Binding-site contacts:
Ligand atom C4 contacts residue VAL15 of chain 1.C at 3.8 Å (hydrophobic).
Ligand atom O1 contacts residue ARG100 of chain 1.C at 3.9 Å.
Ligand atom O4 contacts residue VAL15 of chain 1.C at 3.2 Å.
Ligand atom C1 contacts residue HTI131 of chain 1.C at 3.6 Å.
Ligand atom O2 contacts residue VAL15 of chain 1.C at 3.8 Å.
Ligand atom C1 contacts residue ARG100 of chain 1.C at 4.0 Å.
Ligand atom O1 contacts residue ASN95 of chain 1.C at 3.8 Å.
Ligand atom O1 contacts residue THR96 of chain 1.C at 4.3 Å.
Ligand atom O2 contacts residue ASN95 of chain 1.C at 3.4 Å (h-bond).
Ligand atom O2 contacts residue HTI131 of chain 1.C at 3.6 Å.
Ligand atom C3 contacts residue HTI131 of chain 1.C at 3.8 Å.
Ligand atom O2 contacts residue ALA320 of chain 1.C at 3.7 Å.
Ligand atom C3 contacts residue VAL15 of chain 1.C at 3.7 Å (hydrophobic).
Ligand atom O3 contacts residue ASN315 of chain 1.C at 3.0 Å (h-bond).
Ligand atom O4 contacts residue VAL316 of chain 1.C at 3.7 Å.
Ligand atom C4 contacts residue ALA320 of chain 1.C at 4.4 Å (hydrophobic).
Ligand atom C2 contacts residue VAL15 of chain 1.C at 4.2 Å (hydrophobic).
Ligand atom O5 contacts residue PRO129 of chain 1.C at 4.5 Å.
Ligand atom O5 contacts residue ASN95 of chain 1.C at 4.2 Å.
Ligand atom O4 contacts residue SER161 of chain 1.C at 3.5 Å (h-bond).
Ligand atom C3 contacts residue GLY162 of chain 1.C at 4.1 Å.
Ligand atom C2 contacts residue ASN95 of chain 1.C at 2.8 Å.
Ligand atom O3 contacts residue SER161 of chain 1.C at 4.2 Å.
Ligand atom C4 contacts residue GLY162 of chain 1.C at 4.2 Å.
Ligand atom O1 contacts residue HTI131 of chain 1.C at 4.4 Å.
Ligand atom C4 contacts residue SER161 of chain 1.C at 3.9 Å.
Ligand atom C2 contacts residue HTI131 of chain 1.C at 4.3 Å.
Ligand atom O5 contacts residue ASN130 of chain 1.C at 4.4 Å.
Ligand atom O3 contacts residue GLY162 of chain 1.C at 3.9 Å.
Ligand atom O5 contacts residue HTI131 of chain 1.C at 2.6 Å (h-bond).
Ligand atom O4 contacts residue ASN315 of chain 1.C at 4.0 Å.
Ligand atom C4 contacts residue ASN315 of chain 1.C at 3.7 Å.
Ligand atom C4 contacts residue HTI131 of chain 1.C at 4.0 Å.
Ligand atom O3 contacts residue VAL316 of chain 1.C at 4.1 Å.
Ligand atom O3 contacts residue HTI131 of chain 1.C at 3.3 Å.
Ligand atom C1 contacts residue ASN95 of chain 1.C at 3.5 Å.
Ligand atom C4 contacts residue VAL316 of chain 1.C at 4.4 Å (hydrophobic).
Ligand atom O5 contacts residue ARG100 of chain 1.C at 3.6 Å (salt-bridge).

Sequence of chain 1.C:
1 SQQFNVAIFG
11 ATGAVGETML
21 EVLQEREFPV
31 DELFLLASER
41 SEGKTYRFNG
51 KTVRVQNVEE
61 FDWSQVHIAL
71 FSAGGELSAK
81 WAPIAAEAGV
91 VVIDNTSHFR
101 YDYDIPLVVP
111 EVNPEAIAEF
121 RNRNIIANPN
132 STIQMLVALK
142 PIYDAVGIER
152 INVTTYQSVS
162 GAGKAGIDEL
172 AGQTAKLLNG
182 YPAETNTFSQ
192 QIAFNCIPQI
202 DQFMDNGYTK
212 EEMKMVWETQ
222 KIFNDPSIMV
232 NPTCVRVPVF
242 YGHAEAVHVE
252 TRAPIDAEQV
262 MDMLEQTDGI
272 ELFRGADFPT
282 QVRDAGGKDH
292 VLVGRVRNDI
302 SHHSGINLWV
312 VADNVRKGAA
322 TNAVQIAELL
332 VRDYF

The protein below binds the small molecule below.
Small molecule (SMILES): O=C(O)COCC(=O)O